Sequence of chain 1.J:
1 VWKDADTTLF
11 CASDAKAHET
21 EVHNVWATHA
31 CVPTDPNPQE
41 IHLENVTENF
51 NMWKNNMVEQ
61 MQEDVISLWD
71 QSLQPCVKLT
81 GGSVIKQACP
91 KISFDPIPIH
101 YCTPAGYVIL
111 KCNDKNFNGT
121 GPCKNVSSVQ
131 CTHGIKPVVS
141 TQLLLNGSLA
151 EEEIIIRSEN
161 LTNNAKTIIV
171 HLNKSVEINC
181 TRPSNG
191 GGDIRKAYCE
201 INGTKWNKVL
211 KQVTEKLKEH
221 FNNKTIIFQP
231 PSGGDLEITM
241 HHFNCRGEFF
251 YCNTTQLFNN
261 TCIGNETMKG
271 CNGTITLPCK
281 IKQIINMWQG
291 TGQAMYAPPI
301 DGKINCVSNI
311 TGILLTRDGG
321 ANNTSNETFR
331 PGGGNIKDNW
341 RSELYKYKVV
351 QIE

The protein below binds the small molecule below.
Small molecule (SMILES): OC[C@H]1O[C@@H](O)[C@H](O)[C@@H](O)[C@@H]1O

Binding-site contacts:
Ligand atom C3 contacts residue LYS280 of chain 1.J at 3.3 Å.
Ligand atom C2 contacts residue LYS280 of chain 1.J at 4.0 Å.
Ligand atom O6 contacts residue ARG195 of chain 1.J at 3.7 Å.
Ligand atom O6 contacts residue ASP193 of chain 1.J at 3.7 Å.
Ligand atom O3 contacts residue LYS280 of chain 1.J at 3.3 Å (salt-bridge).
Ligand atom O4 contacts residue LYS280 of chain 1.J at 3.4 Å.
Ligand atom C4 contacts residue LYS280 of chain 1.J at 4.2 Å.
Ligand atom O2 contacts residue LYS280 of chain 1.J at 3.5 Å (salt-bridge).